A protein and the small-molecule ligand that binds it are described below.
Small molecule (SMILES): C=CCO[C@]1(C=O)C[C@@H](O[C@]2(C(=O)O)C[C@@H](O)[C@@H](O)[C@@H]([C@H](O)CO)O2)[C@@H](O)[C@@H]([C@H](O)CO)O1

Binding-site contacts:
Ligand atom O4 contacts residue HIS102 of chain 1.B at 3.9 Å.
Ligand atom C4 contacts residue HIS102 of chain 1.B at 4.0 Å.
Ligand atom C3 contacts residue TYR33 of chain 1.B at 3.8 Å (hydrophobic).
Ligand atom O7 contacts residue ASN56 of chain 1.B at 2.6 Å (h-bond).
Ligand atom O1A contacts residue ARG33 of chain 1.A at 2.7 Å (salt-bridge).
Ligand atom O4 contacts residue TYR33 of chain 1.B at 3.5 Å (h-bond).
Ligand atom C4 contacts residue ARG101 of chain 1.A at 3.9 Å.
Ligand atom C4 contacts residue GLU107 of chain 1.B at 3.2 Å.
Ligand atom O5 contacts residue TYR98 of chain 1.A at 3.6 Å.
Ligand atom O1A contacts residue ARG52 of chain 1.B at 2.7 Å (salt-bridge).
Ligand atom O5 contacts residue SER97 of chain 1.A at 2.7 Å (h-bond).
Ligand atom O4 contacts residue GLU107 of chain 1.B at 2.7 Å (salt-bridge).
Ligand atom C2 contacts residue TYR33 of chain 1.B at 3.9 Å (hydrophobic).
Ligand atom O1A contacts residue TYR33 of chain 1.B at 2.6 Å (h-bond).
Ligand atom C5 contacts residue TYR33 of chain 1.B at 3.6 Å (hydrophobic).
Ligand atom C5 contacts residue SER97 of chain 1.A at 3.5 Å.
Ligand atom O1A contacts residue PHE50 of chain 1.B at 4.1 Å.
Ligand atom O5 contacts residue TYR33 of chain 1.B at 3.4 Å (h-bond).
Ligand atom O1B contacts residue ARG52 of chain 1.B at 3.0 Å (salt-bridge).
Ligand atom C5 contacts residue GLU107 of chain 1.B at 3.5 Å.
Ligand atom C1 contacts residue ARG33 of chain 1.A at 3.5 Å.
Ligand atom O4 contacts residue SER97 of chain 1.A at 3.9 Å.
Ligand atom O5 contacts residue ASN56 of chain 1.B at 3.4 Å (h-bond).
Ligand atom C7 contacts residue ASN56 of chain 1.B at 3.0 Å.
Ligand atom O5 contacts residue ARG101 of chain 1.A at 3.4 Å (salt-bridge).
Ligand atom O4 contacts residue ARG101 of chain 1.A at 2.7 Å (salt-bridge).
Ligand atom O7 contacts residue TYR38 of chain 1.A at 3.3 Å.
Ligand atom C7 contacts residue TYR98 of chain 1.A at 3.6 Å (hydrophobic).
Ligand atom C6 contacts residue ASN56 of chain 1.B at 3.9 Å.
Ligand atom C8 contacts residue ASN56 of chain 1.B at 4.2 Å.
Ligand atom O7 contacts residue TYR98 of chain 1.A at 3.6 Å.
Ligand atom O1B contacts residue PHE50 of chain 1.B at 4.1 Å.
Ligand atom C5 contacts residue ASN56 of chain 1.B at 3.7 Å.
Ligand atom C3 contacts residue HIS102 of chain 1.B at 4.2 Å.
Ligand atom C1 contacts residue ARG52 of chain 1.B at 3.6 Å.
Ligand atom C3 contacts residue ARG101 of chain 1.A at 3.9 Å.
Ligand atom O7 contacts residue ASN31 of chain 1.A at 3.5 Å (h-bond).
Ligand atom C4 contacts residue TYR33 of chain 1.B at 4.1 Å (hydrophobic).
Ligand atom C1 contacts residue TYR33 of chain 1.B at 3.7 Å (hydrophobic).
Ligand atom O8 contacts residue ARG33 of chain 1.A at 3.9 Å.

Sequence of chain 1.B:
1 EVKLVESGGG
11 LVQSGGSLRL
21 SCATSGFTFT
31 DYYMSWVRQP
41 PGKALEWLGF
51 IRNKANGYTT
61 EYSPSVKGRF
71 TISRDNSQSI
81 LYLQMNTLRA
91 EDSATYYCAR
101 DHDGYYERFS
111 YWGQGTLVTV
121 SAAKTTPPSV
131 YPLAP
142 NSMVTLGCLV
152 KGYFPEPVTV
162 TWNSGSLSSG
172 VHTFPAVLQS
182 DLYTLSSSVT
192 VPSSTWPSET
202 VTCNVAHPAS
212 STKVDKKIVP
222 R

Sequence of chain 1.A:
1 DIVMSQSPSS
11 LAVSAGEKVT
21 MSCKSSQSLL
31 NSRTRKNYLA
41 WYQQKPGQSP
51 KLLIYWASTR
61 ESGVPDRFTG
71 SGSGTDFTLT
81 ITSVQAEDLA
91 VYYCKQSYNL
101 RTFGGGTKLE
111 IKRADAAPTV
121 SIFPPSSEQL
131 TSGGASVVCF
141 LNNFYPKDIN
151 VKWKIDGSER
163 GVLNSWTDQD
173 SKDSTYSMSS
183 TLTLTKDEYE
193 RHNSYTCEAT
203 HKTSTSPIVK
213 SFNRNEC